Binding-site contacts:
Ligand atom C7 contacts residue TYR192 of chain 50.A at 4.4 Å (hydrophobic).
Ligand atom C4 contacts residue ILE183 of chain 50.A at 4.2 Å (hydrophobic).
Ligand atom C7 contacts residue VAL117 of chain 50.A at 4.3 Å (hydrophobic).
Ligand atom N contacts residue MET181 of chain 50.A at 3.9 Å.
Ligand atom C6 contacts residue ILE95 of chain 50.A at 4.1 Å (hydrophobic).
Ligand atom C2 contacts residue ILE183 of chain 50.A at 4.2 Å (hydrophobic).
Ligand atom N contacts residue TYR146 of chain 50.A at 4.1 Å.
Ligand atom CA2 contacts residue PHE115 of chain 50.A at 4.3 Å (hydrophobic).
Ligand atom C5 contacts residue ILE95 of chain 50.A at 3.8 Å (hydrophobic).
Ligand atom O contacts residue TYR192 of chain 50.A at 3.9 Å.
Ligand atom C6 contacts residue TYR192 of chain 50.A at 4.4 Å (hydrophobic).
Ligand atom C contacts residue TYR192 of chain 50.A at 4.2 Å (hydrophobic).
Ligand atom O contacts residue LEU107 of chain 50.A at 4.4 Å.
Ligand atom C1 contacts residue ILE183 of chain 50.A at 4.2 Å (hydrophobic).
Ligand atom C1 contacts residue VAL119 of chain 50.A at 4.2 Å (hydrophobic).
Ligand atom C3 contacts residue ILE183 of chain 50.A at 3.7 Å (hydrophobic).
Ligand atom C9 contacts residue PHE115 of chain 50.A at 4.1 Å (hydrophobic).
Ligand atom OXT contacts residue ASN194 of chain 50.A at 4.3 Å.
Ligand atom C10 contacts residue MET216 of chain 50.A at 3.6 Å (hydrophobic).
Ligand atom C7 contacts residue PHE240 of chain 50.A at 3.9 Å (hydrophobic).
Ligand atom OXT contacts residue MET216 of chain 50.A at 4.2 Å.
Ligand atom C9 contacts residue TYR192 of chain 50.A at 4.1 Å (hydrophobic).
Ligand atom C contacts residue ASN194 of chain 50.A at 4.0 Å.
Ligand atom C4 contacts residue ILE95 of chain 50.A at 4.0 Å (hydrophobic).
Ligand atom OXT contacts residue TYR210 of chain 50.A at 3.0 Å (h-bond).
Ligand atom C7 contacts residue ILE95 of chain 50.A at 4.3 Å (hydrophobic).
Ligand atom C2 contacts residue TYR146 of chain 50.A at 3.9 Å (hydrophobic).
Ligand atom C10 contacts residue TYR192 of chain 50.A at 4.3 Å (hydrophobic).
Ligand atom C9 contacts residue PHE240 of chain 50.A at 4.1 Å (hydrophobic).
Ligand atom O contacts residue ASN194 of chain 50.A at 3.0 Å (h-bond).
Ligand atom C5 contacts residue PHE240 of chain 50.A at 4.1 Å (hydrophobic).
Ligand atom C3 contacts residue ILE95 of chain 50.A at 4.2 Å (hydrophobic).
Ligand atom C contacts residue TYR210 of chain 50.A at 4.1 Å (hydrophobic).
Ligand atom O contacts residue VAL113 of chain 50.A at 4.0 Å.
Ligand atom C2 contacts residue ILE95 of chain 50.A at 3.8 Å (hydrophobic).
Ligand atom C8 contacts residue MET216 of chain 50.A at 3.9 Å (hydrophobic).
Ligand atom C1 contacts residue ILE219 of chain 50.A at 4.1 Å (hydrophobic).
Ligand atom N contacts residue ILE219 of chain 50.A at 4.0 Å.
Ligand atom C8 contacts residue TYR192 of chain 50.A at 3.6 Å (hydrophobic).
Ligand atom C5 contacts residue ILE183 of chain 50.A at 4.4 Å (hydrophobic).

Sequence of chain 50.A:
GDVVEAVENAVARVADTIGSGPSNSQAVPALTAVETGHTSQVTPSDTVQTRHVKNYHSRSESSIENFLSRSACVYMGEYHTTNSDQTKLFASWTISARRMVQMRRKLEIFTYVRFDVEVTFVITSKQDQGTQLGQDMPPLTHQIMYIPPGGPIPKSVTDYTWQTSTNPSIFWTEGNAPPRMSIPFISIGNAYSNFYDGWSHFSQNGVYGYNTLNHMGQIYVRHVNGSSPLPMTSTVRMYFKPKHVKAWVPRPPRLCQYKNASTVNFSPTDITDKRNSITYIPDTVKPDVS

The small molecule below binds the protein below.
Small molecule (SMILES): NCCCCCCCCCCCC(=O)O